Sequence of chain 1.D:
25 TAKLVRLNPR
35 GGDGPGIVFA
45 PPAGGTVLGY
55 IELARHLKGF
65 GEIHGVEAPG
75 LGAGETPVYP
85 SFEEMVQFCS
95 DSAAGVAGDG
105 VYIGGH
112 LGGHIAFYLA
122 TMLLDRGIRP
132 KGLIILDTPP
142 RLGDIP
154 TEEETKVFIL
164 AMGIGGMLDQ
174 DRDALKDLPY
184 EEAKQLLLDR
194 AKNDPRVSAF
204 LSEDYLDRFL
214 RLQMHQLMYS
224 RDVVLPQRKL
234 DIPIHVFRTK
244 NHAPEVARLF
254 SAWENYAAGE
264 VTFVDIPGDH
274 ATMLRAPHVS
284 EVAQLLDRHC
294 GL

A protein and the small-molecule ligand that binds it are described below.
Small molecule (SMILES): CC(C)[C@@H](C=O)NC(=O)[C@H](C)O

Binding-site contacts:
Ligand atom O contacts residue ALA47 of chain 1.D at 3.1 Å (h-bond).
Ligand atom O contacts residue DPP111 of chain 1.D at 3.9 Å.
Ligand atom O contacts residue DPP111 of chain 1.D at 2.3 Å (h-bond).
Ligand atom O contacts residue HIS273 of chain 1.D at 3.1 Å.
Ligand atom CB contacts residue ILE146 of chain 1.D at 4.5 Å (hydrophobic).
Ligand atom C contacts residue DPP111 of chain 1.D at 1.3 Å.
Ligand atom CB contacts residue DPP111 of chain 1.D at 4.4 Å.
Ligand atom CA contacts residue HIS273 of chain 1.D at 4.5 Å.
Ligand atom CG2 contacts residue MET165 of chain 1.D at 3.9 Å (hydrophobic).
Ligand atom CA contacts residue GLN216 of chain 1.D at 4.4 Å.
Ligand atom CA contacts residue DPP111 of chain 1.D at 2.4 Å.
Ligand atom C contacts residue ILE146 of chain 1.D at 4.3 Å (hydrophobic).
Ligand atom C contacts residue DPP111 of chain 1.D at 3.8 Å.
Ligand atom CB contacts residue ALA47 of chain 1.D at 4.1 Å (hydrophobic).
Ligand atom O contacts residue LEU112 of chain 1.D at 2.9 Å (h-bond).
Ligand atom CA contacts residue ILE146 of chain 1.D at 4.0 Å (hydrophobic).
Ligand atom N contacts residue ALA47 of chain 1.D at 4.4 Å.
Ligand atom CB contacts residue DPP111 of chain 1.D at 3.6 Å.
Ligand atom C contacts residue HIS273 of chain 1.D at 3.9 Å.
Ligand atom N contacts residue DPP111 of chain 1.D at 3.2 Å (h-bond).
Ligand atom C contacts residue HIS273 of chain 1.D at 3.9 Å.
Ligand atom CG1 contacts residue LEU143 of chain 1.D at 3.6 Å (hydrophobic).
Ligand atom CB contacts residue HIS110 of chain 1.D at 4.5 Å.
Ligand atom C contacts residue LEU112 of chain 1.D at 3.3 Å (hydrophobic).
Ligand atom CG1 contacts residue ILE146 of chain 1.D at 4.0 Å (hydrophobic).
Ligand atom CG1 contacts residue DPP111 of chain 1.D at 3.7 Å.
Ligand atom N contacts residue HIS273 of chain 1.D at 4.4 Å.
Ligand atom OHN contacts residue HIS273 of chain 1.D at 4.2 Å.
Ligand atom O contacts residue PRO46 of chain 1.D at 3.9 Å.
Ligand atom CA contacts residue HIS273 of chain 1.D at 4.1 Å.
Ligand atom OHN contacts residue ALA274 of chain 1.D at 4.2 Å.
Ligand atom C contacts residue ALA47 of chain 1.D at 4.3 Å (hydrophobic).
Ligand atom CB contacts residue GLN216 of chain 1.D at 4.5 Å.
Ligand atom CG2 contacts residue LEU220 of chain 1.D at 3.2 Å (hydrophobic).
Ligand atom CB contacts residue LEU220 of chain 1.D at 3.8 Å (hydrophobic).
Ligand atom O contacts residue ILE146 of chain 1.D at 3.6 Å.
Ligand atom CG1 contacts residue LEU112 of chain 1.D at 4.4 Å (hydrophobic).